The small molecule below binds the protein below.
Small molecule (SMILES): CC(=O)N[C@H]1[C@H](O[C@H]2[C@H](O)[C@@H](NC(C)=O)CO[C@@H]2CO)O[C@H](CO)[C@@H](O[C@@H]2O[C@H](CO)[C@@H](O)[C@H](O)[C@@H]2O)[C@@H]1O

Binding-site contacts:
Ligand atom C3 contacts residue ASN61 of chain 1.A at 3.7 Å.
Ligand atom O5 contacts residue ALA62 of chain 1.A at 3.5 Å (h-bond).
Ligand atom C7 contacts residue ASN28 of chain 1.A at 4.4 Å.
Ligand atom C1 contacts residue ASN61 of chain 1.A at 1.4 Å.
Ligand atom C5 contacts residue ASN61 of chain 1.A at 3.6 Å.
Ligand atom C7 contacts residue ASN61 of chain 1.A at 2.9 Å.
Ligand atom O7 contacts residue ASN28 of chain 1.A at 3.6 Å.
Ligand atom O6 contacts residue THR63 of chain 1.A at 3.9 Å.
Ligand atom C5 contacts residue ALA62 of chain 1.A at 4.2 Å (hydrophobic).
Ligand atom N2 contacts residue ASN61 of chain 1.A at 2.9 Å (h-bond).
Ligand atom C8 contacts residue ASN61 of chain 1.A at 4.3 Å.
Ligand atom O2 contacts residue SER84 of chain 1.A at 3.6 Å (h-bond).
Ligand atom O5 contacts residue ASN61 of chain 1.A at 2.3 Å (h-bond).
Ligand atom O7 contacts residue ASN61 of chain 1.A at 2.4 Å (h-bond).
Ligand atom C2 contacts residue SER84 of chain 1.A at 4.2 Å.
Ligand atom C2 contacts residue ASN61 of chain 1.A at 2.4 Å.
Ligand atom O6 contacts residue ALA62 of chain 1.A at 3.6 Å (h-bond).
Ligand atom C6 contacts residue ALA62 of chain 1.A at 3.6 Å (hydrophobic).
Ligand atom C6 contacts residue ASN61 of chain 1.A at 4.4 Å.
Ligand atom C2 contacts residue ASN28 of chain 1.A at 4.3 Å.
Ligand atom C8 contacts residue ILE26 of chain 1.A at 3.7 Å (hydrophobic).
Ligand atom C4 contacts residue ASN61 of chain 1.A at 4.1 Å.

Sequence of chain 1.A:
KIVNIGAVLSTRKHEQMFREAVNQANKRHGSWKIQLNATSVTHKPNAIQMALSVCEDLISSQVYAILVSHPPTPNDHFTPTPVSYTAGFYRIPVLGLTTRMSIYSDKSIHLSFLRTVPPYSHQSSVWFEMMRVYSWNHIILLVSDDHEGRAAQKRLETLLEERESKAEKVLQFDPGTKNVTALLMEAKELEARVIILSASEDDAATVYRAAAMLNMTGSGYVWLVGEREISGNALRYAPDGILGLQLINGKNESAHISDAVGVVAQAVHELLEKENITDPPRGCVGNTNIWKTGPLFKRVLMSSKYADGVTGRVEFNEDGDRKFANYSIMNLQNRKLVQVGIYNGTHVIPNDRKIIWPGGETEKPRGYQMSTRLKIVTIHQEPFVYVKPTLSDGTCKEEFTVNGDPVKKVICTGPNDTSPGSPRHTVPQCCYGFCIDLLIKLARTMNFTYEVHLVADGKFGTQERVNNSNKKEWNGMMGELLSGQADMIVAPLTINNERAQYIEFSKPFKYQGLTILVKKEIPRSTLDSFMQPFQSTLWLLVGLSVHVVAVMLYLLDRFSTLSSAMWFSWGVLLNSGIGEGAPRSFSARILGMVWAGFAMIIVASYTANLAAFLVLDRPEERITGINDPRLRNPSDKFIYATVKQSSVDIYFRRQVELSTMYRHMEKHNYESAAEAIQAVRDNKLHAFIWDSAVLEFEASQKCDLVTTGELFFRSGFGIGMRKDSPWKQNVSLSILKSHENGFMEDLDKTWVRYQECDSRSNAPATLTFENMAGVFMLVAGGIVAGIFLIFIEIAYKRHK